Sequence of chain 19.A:
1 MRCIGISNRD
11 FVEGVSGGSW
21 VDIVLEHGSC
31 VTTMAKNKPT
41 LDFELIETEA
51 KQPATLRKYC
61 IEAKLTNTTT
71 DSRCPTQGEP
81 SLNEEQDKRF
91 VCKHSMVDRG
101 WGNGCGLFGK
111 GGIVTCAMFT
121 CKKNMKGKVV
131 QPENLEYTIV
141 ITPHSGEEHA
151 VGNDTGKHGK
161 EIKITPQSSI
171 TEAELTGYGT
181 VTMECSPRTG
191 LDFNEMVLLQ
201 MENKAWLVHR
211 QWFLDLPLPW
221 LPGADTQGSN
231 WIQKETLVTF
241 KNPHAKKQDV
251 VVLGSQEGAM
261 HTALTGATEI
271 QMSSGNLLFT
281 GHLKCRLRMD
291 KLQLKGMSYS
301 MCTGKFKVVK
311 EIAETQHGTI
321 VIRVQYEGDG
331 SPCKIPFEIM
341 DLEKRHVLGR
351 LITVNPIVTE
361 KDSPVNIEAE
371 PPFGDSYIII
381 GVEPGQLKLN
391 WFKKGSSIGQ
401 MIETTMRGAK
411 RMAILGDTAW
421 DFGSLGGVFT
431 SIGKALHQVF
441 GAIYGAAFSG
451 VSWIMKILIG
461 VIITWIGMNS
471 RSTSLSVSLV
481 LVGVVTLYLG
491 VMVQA

A protein and the small-molecule ligand that binds it are described below.
Small molecule (SMILES): CC(=O)N[C@H]1[C@H](O[C@H]2[C@H](O)[C@@H](NC(C)=O)CO[C@@H]2CO)O[C@H](CO)[C@@H](O)[C@@H]1O

Sequence of chain 60.A:
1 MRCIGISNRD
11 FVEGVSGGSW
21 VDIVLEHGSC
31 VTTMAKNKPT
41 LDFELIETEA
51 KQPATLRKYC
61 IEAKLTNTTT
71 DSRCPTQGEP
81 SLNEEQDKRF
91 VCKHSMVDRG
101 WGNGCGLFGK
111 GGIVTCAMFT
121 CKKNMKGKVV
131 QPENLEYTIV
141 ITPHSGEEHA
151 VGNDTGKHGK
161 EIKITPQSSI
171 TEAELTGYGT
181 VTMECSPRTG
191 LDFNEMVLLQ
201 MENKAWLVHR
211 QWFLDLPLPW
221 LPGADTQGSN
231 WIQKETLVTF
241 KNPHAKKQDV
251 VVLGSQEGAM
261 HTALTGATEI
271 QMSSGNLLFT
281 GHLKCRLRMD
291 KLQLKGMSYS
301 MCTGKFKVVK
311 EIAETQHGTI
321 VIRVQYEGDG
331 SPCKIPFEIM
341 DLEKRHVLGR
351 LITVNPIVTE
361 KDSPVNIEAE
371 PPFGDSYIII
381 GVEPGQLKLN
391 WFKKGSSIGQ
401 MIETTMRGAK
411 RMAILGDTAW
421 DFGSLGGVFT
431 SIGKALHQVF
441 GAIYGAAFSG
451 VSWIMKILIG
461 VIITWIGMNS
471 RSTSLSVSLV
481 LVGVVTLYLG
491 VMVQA

Binding-site contacts:
Ligand atom C5 contacts residue THR155 of chain 19.A at 4.0 Å.
Ligand atom C6 contacts residue HIS158 of chain 19.A at 4.2 Å.
Ligand atom C7 contacts residue ASN153 of chain 19.A at 4.1 Å.
Ligand atom C8 contacts residue ASN153 of chain 19.A at 4.4 Å.
Ligand atom C3 contacts residue ASN153 of chain 19.A at 3.9 Å.
Ligand atom C6 contacts residue HIS149 of chain 19.A at 4.3 Å.
Ligand atom C5 contacts residue HIS149 of chain 19.A at 3.6 Å.
Ligand atom C1 contacts residue HIS158 of chain 19.A at 4.1 Å.
Ligand atom O7 contacts residue HIS149 of chain 19.A at 3.3 Å.
Ligand atom C4 contacts residue ASN153 of chain 19.A at 4.2 Å.
Ligand atom O5 contacts residue ASN153 of chain 19.A at 2.2 Å (h-bond).
Ligand atom O6 contacts residue HIS149 of chain 19.A at 3.2 Å.
Ligand atom O5 contacts residue THR155 of chain 19.A at 3.4 Å (h-bond).
Ligand atom C5 contacts residue GLY156 of chain 19.A at 4.3 Å.
Ligand atom O5 contacts residue HIS158 of chain 19.A at 3.4 Å.
Ligand atom C4 contacts residue HIS149 of chain 19.A at 3.4 Å.
Ligand atom C2 contacts residue HIS149 of chain 19.A at 3.5 Å.
Ligand atom C3 contacts residue HIS149 of chain 19.A at 4.0 Å.
Ligand atom C1 contacts residue HIS149 of chain 19.A at 3.5 Å.
Ligand atom O4 contacts residue HIS149 of chain 19.A at 4.3 Å.
Ligand atom C6 contacts residue GLY156 of chain 19.A at 4.0 Å.
Ligand atom N2 contacts residue HIS149 of chain 19.A at 4.3 Å.
Ligand atom O6 contacts residue HIS158 of chain 19.A at 4.2 Å.
Ligand atom C5 contacts residue ASN153 of chain 19.A at 3.6 Å.
Ligand atom O5 contacts residue GLY156 of chain 19.A at 4.2 Å.
Ligand atom C1 contacts residue THR155 of chain 19.A at 3.3 Å.
Ligand atom C8 contacts residue GLY102 of chain 60.A at 3.6 Å.
Ligand atom O5 contacts residue HIS149 of chain 19.A at 3.6 Å.
Ligand atom N2 contacts residue ASN153 of chain 19.A at 3.1 Å (h-bond).
Ligand atom C2 contacts residue ASN153 of chain 19.A at 2.6 Å.
Ligand atom O3 contacts residue HIS149 of chain 19.A at 4.0 Å.
Ligand atom C5 contacts residue HIS158 of chain 19.A at 4.4 Å.
Ligand atom C1 contacts residue ASN153 of chain 19.A at 1.4 Å.
Ligand atom C7 contacts residue HIS149 of chain 19.A at 4.3 Å.